This small molecule binds to this protein.
Small molecule (SMILES): CC(=O)N[C@@H]1[C@@H](O)[C@H](O[C@@H]2O[C@H](CO[C@]3(C(=O)O)C[C@H](O)[C@@H](NC(C)=O)[C@H]([C@H](O)[C@H](O)CO)O3)[C@H](O)[C@H](O)[C@H]2O)[C@@H](CO)O[C@H]1O

Binding-site contacts:
Ligand atom O9 contacts residue SER176 of chain 3.A at 3.8 Å.
Ligand atom O9 contacts residue TYR88 of chain 3.A at 3.3 Å (h-bond).
Ligand atom O1A contacts residue SER127 of chain 3.A at 2.9 Å (h-bond).
Ligand atom C10 contacts residue THR125 of chain 3.A at 4.0 Å.
Ligand atom O1B contacts residue SER127 of chain 3.A at 4.1 Å.
Ligand atom N5 contacts residue TRP142 of chain 3.A at 4.0 Å.
Ligand atom C11 contacts residue TRP142 of chain 3.A at 3.7 Å (hydrophobic).
Ligand atom O10 contacts residue LEU185 of chain 3.A at 3.1 Å.
Ligand atom C11 contacts residue LEU144 of chain 3.A at 3.7 Å (hydrophobic).
Ligand atom C1 contacts residue THR126 of chain 3.A at 3.5 Å.
Ligand atom C8 contacts residue TRP142 of chain 3.A at 4.3 Å (hydrophobic).
Ligand atom C6 contacts residue THR125 of chain 3.A at 4.2 Å.
Ligand atom O8 contacts residue TYR88 of chain 3.A at 3.5 Å (h-bond).
Ligand atom C4 contacts residue THR125 of chain 3.A at 3.4 Å.
Ligand atom C8 contacts residue TYR88 of chain 3.A at 4.1 Å (hydrophobic).
Ligand atom C9 contacts residue TYR88 of chain 3.A at 3.5 Å (hydrophobic).
Ligand atom O7 contacts residue LEU185 of chain 3.A at 4.1 Å.
Ligand atom O1B contacts residue TYR88 of chain 3.A at 4.3 Å.
Ligand atom C10 contacts residue TRP142 of chain 3.A at 4.0 Å (hydrophobic).
Ligand atom C5 contacts residue THR125 of chain 3.A at 3.8 Å.
Ligand atom O4 contacts residue LEU217 of chain 3.A at 4.1 Å.
Ligand atom C1 contacts residue SER127 of chain 3.A at 3.8 Å.
Ligand atom N5 contacts residue THR125 of chain 3.A at 3.1 Å (h-bond).
Ligand atom O10 contacts residue LEU144 of chain 3.A at 4.3 Å.
Ligand atom O1B contacts residue THR126 of chain 3.A at 2.9 Å (h-bond).
Ligand atom O9 contacts residue VAL177 of chain 3.A at 3.7 Å.
Ligand atom C11 contacts residue THR125 of chain 3.A at 3.9 Å.
Ligand atom C9 contacts residue HIS174 of chain 3.A at 3.5 Å.
Ligand atom O8 contacts residue TRP142 of chain 3.A at 4.2 Å.
Ligand atom O4 contacts residue THR125 of chain 3.A at 3.8 Å.
Ligand atom C7 contacts residue TRP142 of chain 3.A at 3.9 Å (hydrophobic).
Ligand atom C10 contacts residue LEU185 of chain 3.A at 4.1 Å (hydrophobic).
Ligand atom O1A contacts residue THR126 of chain 3.A at 3.3 Å (h-bond).
Ligand atom C11 contacts residue GLY124 of chain 3.A at 3.8 Å.
Ligand atom C9 contacts residue TRP142 of chain 3.A at 4.1 Å (hydrophobic).
Ligand atom C6 contacts residue TRP142 of chain 3.A at 4.3 Å (hydrophobic).
Ligand atom C4 contacts residue LEU217 of chain 3.A at 4.0 Å (hydrophobic).
Ligand atom C9 contacts residue SER176 of chain 3.A at 4.3 Å.
Ligand atom O1B contacts residue LEU217 of chain 3.A at 4.2 Å.
Ligand atom O9 contacts residue HIS174 of chain 3.A at 3.7 Å.

Sequence of chain 3.A:
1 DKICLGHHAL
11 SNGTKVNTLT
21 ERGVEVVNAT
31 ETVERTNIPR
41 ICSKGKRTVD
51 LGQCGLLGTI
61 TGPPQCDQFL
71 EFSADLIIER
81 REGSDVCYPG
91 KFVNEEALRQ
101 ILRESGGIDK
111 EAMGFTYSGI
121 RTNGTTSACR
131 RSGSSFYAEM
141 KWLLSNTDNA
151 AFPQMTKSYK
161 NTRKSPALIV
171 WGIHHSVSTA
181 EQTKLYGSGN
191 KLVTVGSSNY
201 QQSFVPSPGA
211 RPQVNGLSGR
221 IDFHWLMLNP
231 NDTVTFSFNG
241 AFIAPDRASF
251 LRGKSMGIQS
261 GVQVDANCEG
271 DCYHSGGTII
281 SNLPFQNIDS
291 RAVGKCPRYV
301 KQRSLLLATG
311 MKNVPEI